A small-molecule ligand and the protein it binds are described below.
Small molecule (SMILES): CC[C@H](C)[C@H](NC(=O)[C@@H](N)CC(=O)O)C(=O)N[C@@H](CC(N)=O)C(=O)N[C@@H](Cc1ccccc1)C(=O)N[C@@H](CO)C(=O)N[C@@H](CO)C(=O)N[C@H](C=O)CC(C)C

Binding-site contacts:
Ligand atom O contacts residue ARG46 of chain 49.V at 3.9 Å.
Ligand atom N contacts residue SER871 of chain 49.X at 3.6 Å.
Ligand atom CB contacts residue PHE913 of chain 49.X at 3.9 Å (hydrophobic).
Ligand atom CD1 contacts residue SER21 of chain 49.V at 3.4 Å.
Ligand atom CG contacts residue ASN634 of chain 49.X at 3.9 Å.
Ligand atom CB contacts residue ARG666 of chain 49.X at 3.9 Å.
Ligand atom CG contacts residue GLU911 of chain 49.X at 3.5 Å.
Ligand atom CG contacts residue GLY667 of chain 49.X at 3.7 Å.
Ligand atom N contacts residue ALA874 of chain 49.X at 3.8 Å.
Ligand atom N contacts residue GLY873 of chain 49.X at 3.8 Å.
Ligand atom N contacts residue ARG666 of chain 49.X at 3.4 Å (salt-bridge).
Ligand atom O contacts residue ASN634 of chain 49.X at 3.0 Å (h-bond).
Ligand atom O contacts residue ASN43 of chain 49.V at 3.6 Å.
Ligand atom CD1 contacts residue ARG666 of chain 49.X at 3.9 Å.
Ligand atom CA contacts residue ARG666 of chain 49.X at 3.6 Å.
Ligand atom N contacts residue ARG46 of chain 49.V at 3.9 Å.
Ligand atom O contacts residue GLY42 of chain 49.V at 3.5 Å.
Ligand atom CB contacts residue GLY42 of chain 49.V at 3.7 Å.
Ligand atom C contacts residue ARG666 of chain 49.X at 3.7 Å.
Ligand atom OD2 contacts residue GLY667 of chain 49.X at 3.7 Å.
Ligand atom CD1 contacts residue ARG46 of chain 49.V at 3.9 Å.
Ligand atom CB contacts residue ALA874 of chain 49.X at 3.9 Å (hydrophobic).
Ligand atom OD1 contacts residue GLY667 of chain 49.X at 3.3 Å (h-bond).
Ligand atom ND2 contacts residue THR49 of chain 49.V at 3.9 Å.
Ligand atom OD1 contacts residue ARG666 of chain 49.X at 3.7 Å.
Ligand atom OG contacts residue ARG46 of chain 49.V at 3.2 Å.
Ligand atom OD1 contacts residue ASN634 of chain 49.X at 3.2 Å (h-bond).
Ligand atom OD2 contacts residue PRO864 of chain 49.X at 3.6 Å.
Ligand atom C contacts residue ASN634 of chain 49.X at 3.8 Å.
Ligand atom CG2 contacts residue TYR636 of chain 49.X at 3.8 Å (hydrophobic).
Ligand atom CD2 contacts residue ALA20 of chain 49.V at 3.8 Å (hydrophobic).
Ligand atom OG contacts residue PHE45 of chain 49.V at 3.3 Å (h-bond).
Ligand atom N contacts residue GLY42 of chain 49.V at 3.5 Å (h-bond).
Ligand atom OD2 contacts residue GLU911 of chain 49.X at 3.4 Å (salt-bridge).
Ligand atom CB contacts residue GLU911 of chain 49.X at 3.6 Å.
Ligand atom N contacts residue ARG666 of chain 49.X at 3.4 Å.
Ligand atom O contacts residue ALA874 of chain 49.X at 3.7 Å.
Ligand atom CE1 contacts residue ARG46 of chain 49.V at 3.7 Å.
Ligand atom CD1 contacts residue ARG33 of chain 49.V at 3.8 Å.
Ligand atom CB contacts residue ASN47 of chain 49.V at 3.7 Å.

Sequence of chain 49.X:
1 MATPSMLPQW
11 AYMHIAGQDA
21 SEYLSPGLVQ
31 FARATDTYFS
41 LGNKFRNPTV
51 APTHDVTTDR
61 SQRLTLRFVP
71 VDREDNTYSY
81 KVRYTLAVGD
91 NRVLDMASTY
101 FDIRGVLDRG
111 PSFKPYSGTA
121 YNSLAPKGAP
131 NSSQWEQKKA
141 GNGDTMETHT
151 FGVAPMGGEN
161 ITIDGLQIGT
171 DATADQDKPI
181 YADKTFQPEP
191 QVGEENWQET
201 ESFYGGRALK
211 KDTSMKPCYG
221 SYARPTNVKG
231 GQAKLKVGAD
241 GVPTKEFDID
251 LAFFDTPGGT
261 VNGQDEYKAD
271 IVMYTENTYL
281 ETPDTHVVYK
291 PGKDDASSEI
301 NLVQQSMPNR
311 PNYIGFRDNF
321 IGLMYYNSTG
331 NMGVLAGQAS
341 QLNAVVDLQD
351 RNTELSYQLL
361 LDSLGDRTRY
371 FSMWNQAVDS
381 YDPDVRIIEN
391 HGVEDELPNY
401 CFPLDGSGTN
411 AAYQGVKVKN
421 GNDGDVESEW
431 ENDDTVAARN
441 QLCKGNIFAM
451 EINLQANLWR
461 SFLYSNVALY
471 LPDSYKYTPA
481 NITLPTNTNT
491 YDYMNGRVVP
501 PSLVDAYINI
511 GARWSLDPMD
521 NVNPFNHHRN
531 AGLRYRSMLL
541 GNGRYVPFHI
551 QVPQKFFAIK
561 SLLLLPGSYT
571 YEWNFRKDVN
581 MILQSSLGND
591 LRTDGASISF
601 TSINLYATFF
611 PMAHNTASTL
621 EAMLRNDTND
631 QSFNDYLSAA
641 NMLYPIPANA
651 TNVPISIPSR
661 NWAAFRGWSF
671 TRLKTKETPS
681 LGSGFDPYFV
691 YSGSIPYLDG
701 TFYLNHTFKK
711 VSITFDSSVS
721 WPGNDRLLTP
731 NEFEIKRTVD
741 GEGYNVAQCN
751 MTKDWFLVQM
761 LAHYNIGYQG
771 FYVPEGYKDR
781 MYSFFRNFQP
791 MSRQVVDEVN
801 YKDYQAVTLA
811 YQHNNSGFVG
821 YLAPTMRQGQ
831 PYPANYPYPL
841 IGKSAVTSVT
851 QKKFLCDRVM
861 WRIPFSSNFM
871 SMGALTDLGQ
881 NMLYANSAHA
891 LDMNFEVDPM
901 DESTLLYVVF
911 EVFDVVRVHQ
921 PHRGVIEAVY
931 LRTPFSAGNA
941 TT

Sequence of chain 49.V:
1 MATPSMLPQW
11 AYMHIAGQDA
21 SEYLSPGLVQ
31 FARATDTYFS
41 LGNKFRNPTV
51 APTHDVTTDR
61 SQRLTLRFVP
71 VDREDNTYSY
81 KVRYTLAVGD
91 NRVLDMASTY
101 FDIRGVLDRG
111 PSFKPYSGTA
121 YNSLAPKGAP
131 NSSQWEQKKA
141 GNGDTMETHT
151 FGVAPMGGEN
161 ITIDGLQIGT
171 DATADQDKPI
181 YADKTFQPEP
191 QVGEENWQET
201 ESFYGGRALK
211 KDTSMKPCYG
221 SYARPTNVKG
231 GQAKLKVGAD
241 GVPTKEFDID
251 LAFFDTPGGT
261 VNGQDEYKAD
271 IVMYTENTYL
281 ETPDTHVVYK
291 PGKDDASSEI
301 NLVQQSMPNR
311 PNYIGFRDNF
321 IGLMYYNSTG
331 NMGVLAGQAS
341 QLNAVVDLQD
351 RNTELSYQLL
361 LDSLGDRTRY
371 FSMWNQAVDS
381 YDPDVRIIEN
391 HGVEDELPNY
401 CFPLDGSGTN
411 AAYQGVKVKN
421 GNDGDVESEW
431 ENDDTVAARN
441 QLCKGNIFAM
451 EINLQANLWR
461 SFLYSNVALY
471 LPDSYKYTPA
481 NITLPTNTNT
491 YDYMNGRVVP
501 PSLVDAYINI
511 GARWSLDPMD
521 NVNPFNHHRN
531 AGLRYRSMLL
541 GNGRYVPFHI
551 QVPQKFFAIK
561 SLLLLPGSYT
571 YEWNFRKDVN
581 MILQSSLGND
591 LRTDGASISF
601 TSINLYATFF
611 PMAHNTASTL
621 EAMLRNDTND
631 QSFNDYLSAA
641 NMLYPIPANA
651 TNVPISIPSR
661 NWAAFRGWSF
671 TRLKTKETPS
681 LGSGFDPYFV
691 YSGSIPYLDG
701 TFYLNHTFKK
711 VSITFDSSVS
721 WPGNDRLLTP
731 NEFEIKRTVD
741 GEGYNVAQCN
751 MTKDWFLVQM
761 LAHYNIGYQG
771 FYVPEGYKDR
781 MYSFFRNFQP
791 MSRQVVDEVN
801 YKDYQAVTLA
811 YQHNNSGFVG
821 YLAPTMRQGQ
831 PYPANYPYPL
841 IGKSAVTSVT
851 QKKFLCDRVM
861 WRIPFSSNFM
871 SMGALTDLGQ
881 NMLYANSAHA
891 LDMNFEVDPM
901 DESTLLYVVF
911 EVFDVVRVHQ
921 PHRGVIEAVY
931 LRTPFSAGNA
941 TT